Sequence of chain 1.E:
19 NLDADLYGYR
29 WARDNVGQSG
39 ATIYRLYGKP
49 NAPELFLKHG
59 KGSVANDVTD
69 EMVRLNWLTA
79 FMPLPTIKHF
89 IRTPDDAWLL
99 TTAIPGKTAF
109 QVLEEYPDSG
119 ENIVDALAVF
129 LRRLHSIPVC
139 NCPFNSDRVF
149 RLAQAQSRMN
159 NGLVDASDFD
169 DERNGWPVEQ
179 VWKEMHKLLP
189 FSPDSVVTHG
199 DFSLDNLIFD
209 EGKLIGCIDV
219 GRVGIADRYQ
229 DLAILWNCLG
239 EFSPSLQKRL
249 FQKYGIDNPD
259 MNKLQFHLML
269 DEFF

A protein and the small-molecule ligand that binds it are described below.
Small molecule (SMILES): NC[C@H]1O[C@H](O[C@H]2[C@H](O)[C@@H](O[C@H]3O[C@H](CO)[C@@H](O)[C@H](N)[C@H]3O)[C@H](N)C[C@@H]2N)[C@H](O)[C@@H](O)[C@@H]1O

Binding-site contacts:
Ligand atom N3 contacts residue ASP166 of chain 1.E at 2.9 Å (salt-bridge).
Ligand atom C11 contacts residue ASP269 of chain 1.E at 3.3 Å.
Ligand atom O8 contacts residue ARG220 of chain 1.E at 3.3 Å (salt-bridge).
Ligand atom C16 contacts residue GLU239 of chain 1.E at 3.8 Å.
Ligand atom C6 contacts residue PHE272 of chain 1.E at 3.2 Å (hydrophobic).
Ligand atom O14 contacts residue CYS236 of chain 1.E at 3.4 Å.
Ligand atom C7 contacts residue ASP168 of chain 1.E at 3.8 Å.
Ligand atom C14 contacts residue ASP168 of chain 1.E at 3.4 Å.
Ligand atom N1 contacts residue PHE272 of chain 1.E at 2.8 Å (h-bond).
Ligand atom C10 contacts residue ASP166 of chain 1.E at 3.5 Å.
Ligand atom N3 contacts residue ASP168 of chain 1.E at 3.0 Å (salt-bridge).
Ligand atom O13 contacts residue ASP168 of chain 1.E at 2.6 Å (salt-bridge).
Ligand atom O11 contacts residue ASP168 of chain 1.E at 3.1 Å (salt-bridge).
Ligand atom O8 contacts residue GLN36 of chain 1.E at 2.5 Å (h-bond).
Ligand atom C3 contacts residue ASP199 of chain 1.E at 3.6 Å.
Ligand atom C18 contacts residue GLU239 of chain 1.E at 3.6 Å.
Ligand atom C15 contacts residue ASN235 of chain 1.E at 3.1 Å.
Ligand atom C12 contacts residue ASP269 of chain 1.E at 3.4 Å.
Ligand atom C15 contacts residue ASP168 of chain 1.E at 3.4 Å.
Ligand atom C7 contacts residue ASP166 of chain 1.E at 3.6 Å.
Ligand atom C13 contacts residue ASP168 of chain 1.E at 3.9 Å.
Ligand atom C5 contacts residue PHE272 of chain 1.E at 3.7 Å (hydrophobic).
Ligand atom O8 contacts residue PHE272 of chain 1.E at 3.5 Å (h-bond).
Ligand atom C12 contacts residue GLU270 of chain 1.E at 3.4 Å.
Ligand atom C16 contacts residue ASN235 of chain 1.E at 3.8 Å.
Ligand atom N4 contacts residue ASN235 of chain 1.E at 3.2 Å (h-bond).
Ligand atom O5 contacts residue ASP166 of chain 1.E at 3.8 Å.
Ligand atom O14 contacts residue ASN235 of chain 1.E at 3.4 Å (h-bond).
Ligand atom C7 contacts residue GLU270 of chain 1.E at 3.4 Å.
Ligand atom N3 contacts residue GLU270 of chain 1.E at 2.5 Å (salt-bridge).
Ligand atom C8 contacts residue ASP166 of chain 1.E at 3.6 Å.
Ligand atom N4 contacts residue ASP168 of chain 1.E at 3.7 Å.
Ligand atom O7 contacts residue ASP199 of chain 1.E at 2.8 Å (salt-bridge).
Ligand atom O14 contacts residue GLU239 of chain 1.E at 3.2 Å (salt-bridge).
Ligand atom C12 contacts residue ASP166 of chain 1.E at 3.9 Å.
Ligand atom N3 contacts residue PHE167 of chain 1.E at 3.7 Å.
Ligand atom C18 contacts residue CYS236 of chain 1.E at 3.8 Å (hydrophobic).
Ligand atom N2 contacts residue ASP269 of chain 1.E at 2.6 Å (salt-bridge).
Ligand atom C4 contacts residue GLN36 of chain 1.E at 3.6 Å.
Ligand atom N2 contacts residue PHE272 of chain 1.E at 2.9 Å (h-bond).